Sequence of chain 6.A:
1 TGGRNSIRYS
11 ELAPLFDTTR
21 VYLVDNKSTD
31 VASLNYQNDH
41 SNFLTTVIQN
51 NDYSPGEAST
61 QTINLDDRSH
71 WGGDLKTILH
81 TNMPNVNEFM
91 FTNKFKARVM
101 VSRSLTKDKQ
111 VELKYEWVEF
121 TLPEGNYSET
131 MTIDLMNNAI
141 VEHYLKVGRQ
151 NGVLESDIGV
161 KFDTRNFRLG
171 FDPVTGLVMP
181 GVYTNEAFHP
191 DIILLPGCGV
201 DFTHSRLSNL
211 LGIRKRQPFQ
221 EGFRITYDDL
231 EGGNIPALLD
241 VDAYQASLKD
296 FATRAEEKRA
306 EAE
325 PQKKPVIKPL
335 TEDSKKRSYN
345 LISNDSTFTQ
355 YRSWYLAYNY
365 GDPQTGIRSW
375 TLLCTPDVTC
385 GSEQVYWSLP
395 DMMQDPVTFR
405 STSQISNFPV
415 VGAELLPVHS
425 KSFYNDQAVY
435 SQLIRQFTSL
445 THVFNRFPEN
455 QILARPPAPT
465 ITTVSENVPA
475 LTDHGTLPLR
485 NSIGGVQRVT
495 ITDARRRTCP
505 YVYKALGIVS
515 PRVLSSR

Binding-site contacts:
Ligand atom C2 contacts residue ARG98 of chain 6.A at 3.4 Å.
Ligand atom C3 contacts residue TRP117 of chain 6.A at 3.5 Å (hydrophobic).
Ligand atom C2 contacts residue ARG224 of chain 6.A at 3.8 Å.
Ligand atom C3 contacts residue ARG224 of chain 6.A at 3.5 Å.
Ligand atom C16 contacts residue ARG224 of chain 6.A at 4.0 Å.
Ligand atom O1S contacts residue ARG98 of chain 6.A at 3.6 Å.
Ligand atom N1 contacts residue ARG98 of chain 6.A at 4.3 Å.
Ligand atom C15 contacts residue TRP117 of chain 6.A at 4.2 Å (hydrophobic).
Ligand atom O1S contacts residue THR226 of chain 6.A at 4.3 Å.
Ligand atom C1 contacts residue ARG224 of chain 6.A at 3.8 Å.
Ligand atom C1 contacts residue ARG98 of chain 6.A at 3.2 Å.
Ligand atom C13 contacts residue ARG224 of chain 6.A at 4.1 Å.
Ligand atom C3 contacts residue ARG98 of chain 6.A at 3.2 Å.
Ligand atom O3S contacts residue THR226 of chain 6.A at 4.0 Å.
Ligand atom C16 contacts residue TRP117 of chain 6.A at 3.7 Å (hydrophobic).
Ligand atom N1 contacts residue TRP117 of chain 6.A at 4.1 Å.
Ligand atom N1 contacts residue ARG224 of chain 6.A at 4.2 Å.
Ligand atom O1S contacts residue ASP228 of chain 6.A at 3.6 Å.
Ligand atom S1 contacts residue ARG98 of chain 6.A at 4.4 Å.
Ligand atom C15 contacts residue ARG224 of chain 6.A at 3.3 Å.
Ligand atom C14 contacts residue ARG224 of chain 6.A at 4.5 Å.

This small molecule binds to this protein.
Small molecule (SMILES): CCCCCCCCCCCC[N+](C)(C)CCCS(=O)(=O)O